Binding-site contacts:
Ligand atom C1 contacts residue ASN154 of chain 1.B at 1.4 Å.
Ligand atom O5 contacts residue ASN154 of chain 1.B at 2.3 Å (h-bond).
Ligand atom C3 contacts residue ASN154 of chain 1.B at 3.8 Å.
Ligand atom C8 contacts residue ASN154 of chain 1.B at 3.8 Å.
Ligand atom C2 contacts residue ASN154 of chain 1.B at 2.5 Å.
Ligand atom C7 contacts residue ASN154 of chain 1.B at 3.7 Å.
Ligand atom N2 contacts residue ASN154 of chain 1.B at 3.0 Å (h-bond).
Ligand atom C5 contacts residue ASN154 of chain 1.B at 3.6 Å.
Ligand atom C4 contacts residue ASN154 of chain 1.B at 4.1 Å.
Ligand atom O6 contacts residue ASN154 of chain 1.B at 4.4 Å.

Sequence of chain 1.B:
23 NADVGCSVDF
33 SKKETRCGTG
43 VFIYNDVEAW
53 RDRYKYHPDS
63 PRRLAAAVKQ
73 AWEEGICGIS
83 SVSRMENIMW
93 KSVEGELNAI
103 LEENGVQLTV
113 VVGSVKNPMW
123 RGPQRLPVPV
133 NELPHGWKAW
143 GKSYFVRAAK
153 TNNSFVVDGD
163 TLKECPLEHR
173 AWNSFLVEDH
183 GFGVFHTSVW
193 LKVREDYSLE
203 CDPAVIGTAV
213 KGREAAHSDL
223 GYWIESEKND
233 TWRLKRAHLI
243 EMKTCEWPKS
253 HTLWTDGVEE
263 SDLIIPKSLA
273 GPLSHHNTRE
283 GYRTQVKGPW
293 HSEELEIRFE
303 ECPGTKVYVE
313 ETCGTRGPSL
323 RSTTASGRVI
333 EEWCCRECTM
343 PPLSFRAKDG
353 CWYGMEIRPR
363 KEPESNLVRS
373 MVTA

The small molecule below binds the protein below.
Small molecule (SMILES): CC(=O)N[C@@H]1[C@@H](O)[C@H](O)[C@@H](CO)O[C@H]1O